Sequence of chain 2.A:
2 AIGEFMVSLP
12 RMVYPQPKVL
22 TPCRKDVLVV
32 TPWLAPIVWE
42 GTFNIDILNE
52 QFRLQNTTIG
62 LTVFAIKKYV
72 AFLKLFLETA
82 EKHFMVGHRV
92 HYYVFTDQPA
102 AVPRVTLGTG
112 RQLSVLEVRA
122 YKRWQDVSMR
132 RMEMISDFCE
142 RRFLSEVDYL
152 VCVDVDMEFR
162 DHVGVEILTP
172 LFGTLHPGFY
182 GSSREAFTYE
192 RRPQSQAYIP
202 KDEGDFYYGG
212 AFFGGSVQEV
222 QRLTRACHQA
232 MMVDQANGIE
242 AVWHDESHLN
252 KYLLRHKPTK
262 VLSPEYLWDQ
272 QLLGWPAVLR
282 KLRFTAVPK

A protein and the small-molecule ligand that binds it are described below.
Small molecule (SMILES): O=C(NC[C@H]1O[C@@H](n2ccc(=O)[nH]c2=O)[C@H](O)[C@@H]1O)c1cccc(CO[C@@H]2O[C@@H](CO)[C@@H](O)[C@@H](O)[C@H]2O)n1

Binding-site contacts:
Ligand atom N3 contacts residue TYR70 of chain 2.A at 3.2 Å.
Ligand atom O2' contacts residue PHE65 of chain 2.A at 2.6 Å (h-bond).
Ligand atom O2 contacts residue PHE65 of chain 2.A at 3.3 Å (h-bond).
Ligand atom N3 contacts residue ILE67 of chain 2.A at 2.8 Å (h-bond).
Ligand atom N19 contacts residue TYR70 of chain 2.A at 3.5 Å (h-bond).
Ligand atom O3' contacts residue ASP155 of chain 2.A at 3.2 Å.
Ligand atom C5' contacts residue ASP155 of chain 2.A at 3.6 Å.
Ligand atom O13 contacts residue ASP155 of chain 2.A at 3.3 Å (salt-bridge).
Ligand atom O3' contacts residue ASP157 of chain 2.A at 3.0 Å (salt-bridge).
Ligand atom C20 contacts residue MN1 of chain 2.B at 3.5 Å.
Ligand atom C4 contacts residue ILE67 of chain 2.A at 3.7 Å (hydrophobic).
Ligand atom O2' contacts residue VAL156 of chain 2.A at 3.5 Å.
Ligand atom C2 contacts residue ILE67 of chain 2.A at 3.6 Å (hydrophobic).
Ligand atom C16 contacts residue TYR70 of chain 2.A at 3.6 Å (hydrophobic).
Ligand atom N1 contacts residue VAL128 of chain 2.A at 3.7 Å.
Ligand atom C17 contacts residue TYR70 of chain 2.A at 3.7 Å (hydrophobic).
Ligand atom O2 contacts residue ILE67 of chain 2.A at 2.8 Å (h-bond).
Ligand atom C4' contacts residue ARG132 of chain 2.A at 3.6 Å.
Ligand atom C18 contacts residue TYR70 of chain 2.A at 3.6 Å (hydrophobic).
Ligand atom C14 contacts residue MN1 of chain 2.B at 3.1 Å.
Ligand atom N19 contacts residue ASP157 of chain 2.A at 3.5 Å (salt-bridge).
Ligand atom C12 contacts residue MN1 of chain 2.B at 3.0 Å.
Ligand atom C2 contacts residue VAL128 of chain 2.A at 3.6 Å (hydrophobic).
Ligand atom O4 contacts residue ILE67 of chain 2.A at 3.6 Å.
Ligand atom O21 contacts residue ASP157 of chain 2.A at 3.1 Å (salt-bridge).
Ligand atom C15 contacts residue TYR70 of chain 2.A at 3.4 Å (hydrophobic).
Ligand atom N19 contacts residue MN1 of chain 2.B at 2.3 Å.
Ligand atom C14 contacts residue TYR70 of chain 2.A at 3.4 Å (hydrophobic).
Ligand atom C20 contacts residue BHE1 of chain 2.C at 3.6 Å.
Ligand atom C18 contacts residue MN1 of chain 2.B at 3.3 Å.
Ligand atom O3' contacts residue VAL156 of chain 2.A at 3.1 Å (h-bond).
Ligand atom C2' contacts residue PHE65 of chain 2.A at 3.4 Å (hydrophobic).
Ligand atom O13 contacts residue MN1 of chain 2.B at 2.2 Å.
Ligand atom O2 contacts residue TYR70 of chain 2.A at 3.5 Å.
Ligand atom O4 contacts residue TYR70 of chain 2.A at 3.6 Å.
Ligand atom O13 contacts residue ASP157 of chain 2.A at 3.3 Å (salt-bridge).
Ligand atom C4 contacts residue TYR70 of chain 2.A at 3.3 Å (hydrophobic).
Ligand atom O21 contacts residue BHE1 of chain 2.C at 3.5 Å (h-bond).
Ligand atom O21 contacts residue MN1 of chain 2.B at 2.5 Å.
Ligand atom C2 contacts residue TYR70 of chain 2.A at 3.6 Å (hydrophobic).